Sequence of chain 2.A:
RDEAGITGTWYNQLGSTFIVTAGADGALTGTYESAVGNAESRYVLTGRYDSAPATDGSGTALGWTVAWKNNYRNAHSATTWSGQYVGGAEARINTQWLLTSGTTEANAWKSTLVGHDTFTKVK

Sequence of chain 4.A:
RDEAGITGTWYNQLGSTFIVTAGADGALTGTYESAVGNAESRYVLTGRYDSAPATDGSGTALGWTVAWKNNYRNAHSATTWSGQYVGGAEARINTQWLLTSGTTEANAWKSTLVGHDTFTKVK

The small molecule below binds the protein below.
Small molecule (SMILES): N=[N+]=N[Cu]12<-n3ccccc3CCN->1(CCNC(=O)CCCC[C@@H]1SC[C@@H]3NC(=O)N[C@@H]31)CCc1ccccn->21

Binding-site contacts:
Ligand atom N9 contacts residue ASN49 of chain 4.A at 2.5 Å (h-bond).
Ligand atom C9 contacts residue ASN49 of chain 4.A at 3.6 Å.
Ligand atom N8 contacts residue ASN49 of chain 4.A at 3.4 Å (h-bond).
Ligand atom C8 contacts residue TRP79 of chain 4.A at 3.7 Å (hydrophobic).
Ligand atom C7 contacts residue TRP79 of chain 4.A at 3.8 Å (hydrophobic).
Ligand atom C3 contacts residue TRP108 of chain 4.A at 3.4 Å (hydrophobic).
Ligand atom C1 contacts residue SER27 of chain 4.A at 3.8 Å.
Ligand atom O1 contacts residue ASN23 of chain 4.A at 3.0 Å (h-bond).
Ligand atom C5 contacts residue TRP120 of chain 2.A at 3.7 Å (hydrophobic).
Ligand atom C2 contacts residue TRP108 of chain 4.A at 3.8 Å (hydrophobic).
Ligand atom C1 contacts residue ASP128 of chain 4.A at 3.8 Å.
Ligand atom S1 contacts residue TRP79 of chain 4.A at 3.6 Å.
Ligand atom C1 contacts residue LEU25 of chain 4.A at 3.7 Å (hydrophobic).
Ligand atom C13 contacts residue SER112 of chain 4.A at 3.5 Å.
Ligand atom C15 contacts residue SER112 of chain 4.A at 3.6 Å.
Ligand atom O2 contacts residue ASN49 of chain 4.A at 2.9 Å (h-bond).
Ligand atom C4 contacts residue TRP120 of chain 2.A at 3.7 Å (hydrophobic).
Ligand atom S1 contacts residue TRP92 of chain 4.A at 3.7 Å.
Ligand atom S1 contacts residue THR90 of chain 4.A at 3.4 Å (h-bond).
Ligand atom C2 contacts residue ASP128 of chain 4.A at 3.8 Å.
Ligand atom C19 contacts residue SER112 of chain 4.A at 3.5 Å.
Ligand atom N1 contacts residue ASP128 of chain 4.A at 2.8 Å (salt-bridge).
Ligand atom N1 contacts residue LEU25 of chain 4.A at 3.7 Å.
Ligand atom N3 contacts residue SER88 of chain 4.A at 3.0 Å (h-bond).
Ligand atom C11 contacts residue SER88 of chain 4.A at 3.8 Å.
Ligand atom C6 contacts residue VAL47 of chain 4.A at 3.7 Å (hydrophobic).
Ligand atom N2 contacts residue SER45 of chain 4.A at 3.0 Å (h-bond).
Ligand atom O1 contacts residue SER27 of chain 4.A at 2.7 Å (h-bond).
Ligand atom C4 contacts residue VAL47 of chain 4.A at 3.8 Å (hydrophobic).
Ligand atom C11 contacts residue LEU110 of chain 4.A at 3.8 Å (hydrophobic).
Ligand atom C6 contacts residue SER45 of chain 4.A at 3.4 Å.
Ligand atom O2 contacts residue GLY48 of chain 4.A at 3.6 Å.
Ligand atom C1 contacts residue TYR43 of chain 4.A at 3.6 Å (hydrophobic).
Ligand atom C10 contacts residue ASN49 of chain 4.A at 3.7 Å.
Ligand atom O1 contacts residue TYR43 of chain 4.A at 2.7 Å (h-bond).
Ligand atom N9 contacts residue ALA86 of chain 4.A at 3.3 Å.
Ligand atom C25 contacts residue GOL1 of chain 4.D at 3.8 Å.
Ligand atom C9 contacts residue TRP79 of chain 4.A at 3.6 Å (hydrophobic).
Ligand atom N2 contacts residue VAL47 of chain 4.A at 3.6 Å.
Ligand atom C26 contacts residue GOL1 of chain 4.D at 3.6 Å.